Sequence of chain 1.D:
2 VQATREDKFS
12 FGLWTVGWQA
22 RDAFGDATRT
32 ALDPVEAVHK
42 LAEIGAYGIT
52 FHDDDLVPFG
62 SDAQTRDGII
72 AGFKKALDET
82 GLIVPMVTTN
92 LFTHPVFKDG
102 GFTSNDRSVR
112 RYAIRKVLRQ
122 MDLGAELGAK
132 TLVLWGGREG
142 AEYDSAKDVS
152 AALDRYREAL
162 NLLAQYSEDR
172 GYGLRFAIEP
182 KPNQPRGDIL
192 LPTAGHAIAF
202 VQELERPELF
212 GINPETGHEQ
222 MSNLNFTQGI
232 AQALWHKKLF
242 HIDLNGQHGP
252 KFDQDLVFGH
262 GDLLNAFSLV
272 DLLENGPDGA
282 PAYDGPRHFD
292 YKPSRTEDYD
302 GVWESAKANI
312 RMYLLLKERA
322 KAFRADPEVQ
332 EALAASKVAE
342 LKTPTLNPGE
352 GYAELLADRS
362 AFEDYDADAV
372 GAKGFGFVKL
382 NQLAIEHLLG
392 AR

Binding-site contacts:
Ligand atom C5 contacts residue HIS53 of chain 1.C at 3.3 Å.
Ligand atom C4 contacts residue GLU180 of chain 1.C at 3.2 Å.
Ligand atom O4 contacts residue ASP244 of chain 1.C at 3.2 Å (salt-bridge).
Ligand atom C4 contacts residue MN1 of chain 1.L at 3.5 Å.
Ligand atom O2 contacts residue GLU216 of chain 1.C at 3.0 Å (salt-bridge).
Ligand atom C2 contacts residue MN1 of chain 1.L at 3.4 Å.
Ligand atom O2 contacts residue GLU180 of chain 1.C at 3.0 Å (salt-bridge).
Ligand atom O3 contacts residue TRP15 of chain 1.C at 3.4 Å (h-bond).
Ligand atom C3 contacts residue TRP136 of chain 1.C at 3.8 Å (hydrophobic).
Ligand atom O4 contacts residue GLU180 of chain 1.C at 2.5 Å (salt-bridge).
Ligand atom O2 contacts residue MN1 of chain 1.L at 2.2 Å.
Ligand atom C1 contacts residue PHE25 of chain 1.D at 3.7 Å (hydrophobic).
Ligand atom O1 contacts residue MN1 of chain 1.M at 3.6 Å.
Ligand atom C5 contacts residue GLU180 of chain 1.C at 4.0 Å.
Ligand atom C2 contacts residue HIS219 of chain 1.C at 4.2 Å.
Ligand atom C2 contacts residue GLU180 of chain 1.C at 3.9 Å.
Ligand atom O3 contacts residue MN1 of chain 1.L at 3.9 Å.
Ligand atom O4 contacts residue MN1 of chain 1.L at 2.3 Å.
Ligand atom O1 contacts residue PHE25 of chain 1.D at 3.6 Å.
Ligand atom C3 contacts residue ASP291 of chain 1.C at 3.7 Å.
Ligand atom C4 contacts residue TRP136 of chain 1.C at 3.7 Å (hydrophobic).
Ligand atom O2 contacts residue HIS219 of chain 1.C at 3.5 Å.
Ligand atom O1 contacts residue LYS182 of chain 1.C at 3.0 Å (salt-bridge).
Ligand atom C3 contacts residue MN1 of chain 1.L at 3.7 Å.
Ligand atom O4 contacts residue ASP291 of chain 1.C at 2.9 Å (salt-bridge).
Ligand atom O1 contacts residue TRP136 of chain 1.C at 3.5 Å.
Ligand atom O1 contacts residue ASP254 of chain 1.C at 3.9 Å.
Ligand atom O1 contacts residue HIS219 of chain 1.C at 3.5 Å (h-bond).
Ligand atom C4 contacts residue ASP291 of chain 1.C at 3.8 Å.
Ligand atom O5 contacts residue PHE93 of chain 1.C at 3.9 Å.
Ligand atom O2 contacts residue ASP291 of chain 1.C at 2.8 Å (salt-bridge).
Ligand atom O5 contacts residue HIS53 of chain 1.C at 2.5 Å (h-bond).
Ligand atom C5 contacts residue TRP136 of chain 1.C at 4.1 Å (hydrophobic).
Ligand atom O5 contacts residue TRP136 of chain 1.C at 3.7 Å.
Ligand atom O3 contacts residue ASP291 of chain 1.C at 3.1 Å (salt-bridge).
Ligand atom C2 contacts residue ASP291 of chain 1.C at 3.8 Å.
Ligand atom C1 contacts residue TRP136 of chain 1.C at 3.8 Å (hydrophobic).
Ligand atom C5 contacts residue THR89 of chain 1.C at 4.0 Å.
Ligand atom C2 contacts residue TRP136 of chain 1.C at 3.6 Å (hydrophobic).
Ligand atom O2 contacts residue MN1 of chain 1.M at 4.0 Å.

This small molecule binds to this protein.
Small molecule (SMILES): O=C[C@H](O)[C@@H](O)[C@H](O)CO

Sequence of chain 1.C:
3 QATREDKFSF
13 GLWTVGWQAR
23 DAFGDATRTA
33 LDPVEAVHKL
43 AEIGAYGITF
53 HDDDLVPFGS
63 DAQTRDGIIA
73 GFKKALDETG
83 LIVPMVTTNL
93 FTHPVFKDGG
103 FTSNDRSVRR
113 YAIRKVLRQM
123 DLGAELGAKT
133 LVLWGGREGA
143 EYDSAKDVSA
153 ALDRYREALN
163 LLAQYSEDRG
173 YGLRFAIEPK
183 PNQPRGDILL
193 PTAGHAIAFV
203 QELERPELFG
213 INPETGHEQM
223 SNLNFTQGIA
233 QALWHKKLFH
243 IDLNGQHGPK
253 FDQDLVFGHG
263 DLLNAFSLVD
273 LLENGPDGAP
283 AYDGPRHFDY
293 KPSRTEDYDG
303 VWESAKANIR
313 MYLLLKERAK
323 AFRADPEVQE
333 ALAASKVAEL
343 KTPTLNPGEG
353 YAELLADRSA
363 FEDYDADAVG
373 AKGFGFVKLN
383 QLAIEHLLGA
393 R